Sequence of chain 1.B:
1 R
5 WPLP

A small-molecule ligand and the protein it binds are described below.
Small molecule (SMILES): CN(C)CCSSCCNC(=O)[C@H]1CCCN(C(=O)c2cc(Cl)cc(Cl)c2N)C1

Binding-site contacts:
Ligand atom C22 contacts residue ASN47 of chain 1.A at 4.0 Å.
Ligand atom C17 contacts residue PHE124 of chain 1.A at 3.7 Å (hydrophobic).
Ligand atom S01 contacts residue ASN47 of chain 1.A at 3.4 Å (h-bond).
Ligand atom C13 contacts residue TRP5 of chain 1.B at 3.8 Å (hydrophobic).
Ligand atom C18 contacts residue PHE124 of chain 1.A at 4.4 Å (hydrophobic).
Ligand atom CL19 contacts residue ILE173 of chain 1.A at 3.9 Å.
Ligand atom O21 contacts residue ILE224 of chain 1.A at 3.8 Å.
Ligand atom C15 contacts residue TRP5 of chain 1.B at 4.2 Å (hydrophobic).
Ligand atom O21 contacts residue PRO172 of chain 1.A at 3.7 Å.
Ligand atom CL16 contacts residue ASN47 of chain 1.A at 3.5 Å.
Ligand atom N10 contacts residue PRO172 of chain 1.A at 4.0 Å.
Ligand atom C15 contacts residue PHE124 of chain 1.A at 4.0 Å (hydrophobic).
Ligand atom CL19 contacts residue GLY176 of chain 1.A at 4.0 Å.
Ligand atom C02 contacts residue CYS43 of chain 1.A at 3.2 Å (hydrophobic).
Ligand atom C03 contacts residue CYS43 of chain 1.A at 4.3 Å (hydrophobic).
Ligand atom CL16 contacts residue PHE124 of chain 1.A at 4.1 Å.
Ligand atom C11 contacts residue PRO172 of chain 1.A at 3.9 Å (hydrophobic).
Ligand atom C08 contacts residue ASP220 of chain 1.A at 3.6 Å.
Ligand atom C07 contacts residue ASP220 of chain 1.A at 3.7 Å.
Ligand atom S01 contacts residue CYS43 of chain 1.A at 2.0 Å (h-bond).
Ligand atom N14 contacts residue ASN47 of chain 1.A at 3.7 Å.
Ligand atom C17 contacts residue TRP5 of chain 1.B at 4.0 Å (hydrophobic).
Ligand atom C20 contacts residue PRO172 of chain 1.A at 4.0 Å (hydrophobic).
Ligand atom CL19 contacts residue PRO172 of chain 1.A at 4.1 Å.
Ligand atom C18 contacts residue TRP5 of chain 1.B at 3.2 Å (hydrophobic).
Ligand atom O23 contacts residue CYS43 of chain 1.A at 3.2 Å (h-bond).
Ligand atom C13 contacts residue ASN47 of chain 1.A at 3.9 Å.
Ligand atom C20 contacts residue TRP5 of chain 1.B at 2.9 Å (hydrophobic).
Ligand atom C12 contacts residue TRP5 of chain 1.B at 3.1 Å (hydrophobic).
Ligand atom C15 contacts residue ASN47 of chain 1.A at 3.8 Å.
Ligand atom C09 contacts residue ASP220 of chain 1.A at 4.1 Å.
Ligand atom CL19 contacts residue LYS127 of chain 1.A at 3.4 Å.
Ligand atom CL19 contacts residue TRP5 of chain 1.B at 3.5 Å.
Ligand atom C17 contacts residue PRO6 of chain 1.B at 4.0 Å (hydrophobic).
Ligand atom C05 contacts residue CYS43 of chain 1.A at 3.9 Å (hydrophobic).
Ligand atom C09 contacts residue PRO172 of chain 1.A at 3.8 Å (hydrophobic).
Ligand atom O21 contacts residue TRP5 of chain 1.B at 3.0 Å (h-bond).
Ligand atom S01 contacts residue GLU44 of chain 1.A at 3.6 Å (salt-bridge).
Ligand atom CL16 contacts residue SER50 of chain 1.A at 3.7 Å.
Ligand atom C11 contacts residue TRP5 of chain 1.B at 3.5 Å (hydrophobic).

Sequence of chain 1.A:
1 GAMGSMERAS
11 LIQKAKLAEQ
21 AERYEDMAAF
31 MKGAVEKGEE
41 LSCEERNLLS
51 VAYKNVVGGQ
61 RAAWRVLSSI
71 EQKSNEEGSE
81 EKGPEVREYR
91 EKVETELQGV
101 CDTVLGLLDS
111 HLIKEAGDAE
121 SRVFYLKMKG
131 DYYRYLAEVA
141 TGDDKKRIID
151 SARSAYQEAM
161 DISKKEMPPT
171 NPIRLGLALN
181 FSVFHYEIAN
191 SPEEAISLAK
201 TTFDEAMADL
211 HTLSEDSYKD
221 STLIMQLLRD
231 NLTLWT